Sequence of chain 1.AB:
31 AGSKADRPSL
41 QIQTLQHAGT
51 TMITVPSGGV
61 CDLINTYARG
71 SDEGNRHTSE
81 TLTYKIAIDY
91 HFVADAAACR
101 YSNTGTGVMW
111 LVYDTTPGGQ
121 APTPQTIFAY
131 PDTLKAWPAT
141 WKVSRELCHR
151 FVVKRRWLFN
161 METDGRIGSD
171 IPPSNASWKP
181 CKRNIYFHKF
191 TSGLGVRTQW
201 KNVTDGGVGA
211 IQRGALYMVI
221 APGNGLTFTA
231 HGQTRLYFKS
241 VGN

Binding-site contacts:
Ligand atom OP2 contacts residue TYR237 of chain 1.VA at 2.7 Å (h-bond).
Ligand atom OP2 contacts residue ARG235 of chain 1.VA at 2.5 Å (salt-bridge).
Ligand atom P contacts residue ARG235 of chain 1.VA at 3.3 Å.
Ligand atom C2' contacts residue ARG155 of chain 1.AB at 3.1 Å.
Ligand atom C2' contacts residue LEU40 of chain 1.VA at 4.0 Å (hydrophobic).
Ligand atom O5' contacts residue HIS149 of chain 1.AB at 4.2 Å.
Ligand atom OP1 contacts residue ARG235 of chain 1.VA at 3.1 Å (salt-bridge).
Ligand atom C2 contacts residue LYS34 of chain 1.AB at 3.3 Å.
Ligand atom OP1 contacts residue HIS149 of chain 1.AB at 3.0 Å.
Ligand atom N3 contacts residue PHE190 of chain 1.VA at 3.9 Å.
Ligand atom C5 contacts residue PHE190 of chain 1.VA at 3.3 Å (hydrophobic).
Ligand atom C4 contacts residue PHE190 of chain 1.VA at 3.4 Å (hydrophobic).
Ligand atom C2 contacts residue PHE190 of chain 1.VA at 4.2 Å (hydrophobic).
Ligand atom O3' contacts residue TYR237 of chain 1.VA at 3.6 Å.
Ligand atom C8 contacts residue PHE190 of chain 1.VA at 3.5 Å (hydrophobic).
Ligand atom C5' contacts residue ILE42 of chain 1.VA at 3.8 Å (hydrophobic).
Ligand atom O3' contacts residue VAL153 of chain 1.AB at 4.1 Å.
Ligand atom C7 contacts residue TYR237 of chain 1.VA at 4.1 Å (hydrophobic).
Ligand atom N6 contacts residue PHE190 of chain 1.VA at 3.5 Å.
Ligand atom C1' contacts residue ARG155 of chain 1.AB at 3.6 Å.
Ligand atom C7 contacts residue LEU40 of chain 1.VA at 3.5 Å (hydrophobic).
Ligand atom OP2 contacts residue HIS149 of chain 1.AB at 3.3 Å.
Ligand atom N4 contacts residue TYR113 of chain 1.AB at 3.8 Å.
Ligand atom P contacts residue TYR237 of chain 1.VA at 3.8 Å.
Ligand atom O3' contacts residue SER39 of chain 1.VA at 4.1 Å.
Ligand atom OP1 contacts residue VAL153 of chain 1.AB at 3.3 Å.
Ligand atom O4 contacts residue LYS85 of chain 1.VA at 3.2 Å (salt-bridge).
Ligand atom N7 contacts residue PHE190 of chain 1.VA at 3.5 Å.
Ligand atom C6 contacts residue PHE190 of chain 1.VA at 3.3 Å (hydrophobic).
Ligand atom C2' contacts residue TYR237 of chain 1.VA at 4.0 Å (hydrophobic).
Ligand atom OP2 contacts residue ARG156 of chain 1.AB at 3.8 Å.
Ligand atom P contacts residue HIS149 of chain 1.AB at 3.8 Å.
Ligand atom N3 contacts residue LYS34 of chain 1.AB at 3.3 Å (salt-bridge).
Ligand atom N9 contacts residue PHE190 of chain 1.VA at 3.7 Å.
Ligand atom C3' contacts residue ILE42 of chain 1.VA at 3.7 Å (hydrophobic).
Ligand atom OP1 contacts residue ARG145 of chain 1.AB at 2.3 Å (salt-bridge).
Ligand atom N1 contacts residue PHE190 of chain 1.VA at 3.7 Å.
Ligand atom P contacts residue ARG145 of chain 1.AB at 3.7 Å.
Ligand atom OP1 contacts residue ILE42 of chain 1.VA at 4.1 Å.
Ligand atom C2' contacts residue LYS154 of chain 1.AB at 3.6 Å.

Sequence of chain 1.VA:
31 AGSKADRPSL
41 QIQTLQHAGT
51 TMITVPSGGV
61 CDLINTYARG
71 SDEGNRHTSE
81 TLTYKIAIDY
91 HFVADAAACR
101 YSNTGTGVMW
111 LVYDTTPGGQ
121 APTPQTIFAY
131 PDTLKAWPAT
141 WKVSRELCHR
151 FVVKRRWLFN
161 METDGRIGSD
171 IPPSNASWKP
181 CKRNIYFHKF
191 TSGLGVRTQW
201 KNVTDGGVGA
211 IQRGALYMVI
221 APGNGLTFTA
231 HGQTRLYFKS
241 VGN

This small molecule binds to this protein.
Small molecule (SMILES): Cc1cn([C@H]2C[C@H](O[P](=O)(O)OC[C@H]3O[C@@H](n4ccc(N)nc4=O)C[C@@H]3O[P](=O)(O)OC[C@H]3O[C@@H](n4ccc(N)nc4=O)C[C@@H]3O[P](=O)(O)OC[C@H]3O[C@@H](n4ccc(N)nc4=O)C[C@@H]3O[P](=O)(O)OC[C@H]3O[C@@H](n4cnc5c(N)ncnc54)C[C@@H]3O)[C@@H](CO[P](=O)(O)O[C@H]3C[C@H](n4cnc5c(N)ncnc54)O[C@@H]3CO[P](=O)(O)O[C@H]3C[C@H](n4cnc5c(N)ncnc54)O[C@@H]3CO[P](=O)(O)O[C@H]3C[C@H](n4cnc5c(N)ncnc54)O[C@@H]3CO[P](=O)(O)O[C@H]3C[C@H](n4cnc5c(N)ncnc54)O[C@@H]3COP(=O)=O)O2)c(=O)[nH]c1=O